Sequence of chain 1.A:
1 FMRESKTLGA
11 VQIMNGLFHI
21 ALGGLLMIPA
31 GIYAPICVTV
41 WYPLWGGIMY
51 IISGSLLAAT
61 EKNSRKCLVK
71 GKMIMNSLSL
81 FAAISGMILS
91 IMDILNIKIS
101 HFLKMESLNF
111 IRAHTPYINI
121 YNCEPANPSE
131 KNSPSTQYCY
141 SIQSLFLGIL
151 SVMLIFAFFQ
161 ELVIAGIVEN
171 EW

Sequence of chain 1.B:
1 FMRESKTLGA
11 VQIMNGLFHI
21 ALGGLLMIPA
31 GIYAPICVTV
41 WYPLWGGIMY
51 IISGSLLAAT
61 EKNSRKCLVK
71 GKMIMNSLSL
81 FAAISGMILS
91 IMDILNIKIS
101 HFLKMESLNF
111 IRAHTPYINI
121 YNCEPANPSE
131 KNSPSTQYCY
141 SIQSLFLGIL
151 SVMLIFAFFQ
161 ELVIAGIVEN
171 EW

Binding-site contacts:
Ligand atom CBG contacts residue PHE159 of chain 1.A at 3.8 Å (hydrophobic).
Ligand atom CAX contacts residue GLU4 of chain 1.A at 3.3 Å.
Ligand atom CAR contacts residue GLU4 of chain 1.A at 4.1 Å.
Ligand atom CAC contacts residue LEU17 of chain 1.B at 1.5 Å (hydrophobic).
Ligand atom CAP contacts residue PHE159 of chain 1.A at 3.7 Å (hydrophobic).
Ligand atom OAG contacts residue PHE1 of chain 1.A at 3.3 Å.
Ligand atom CAB contacts residue ILE155 of chain 1.A at 3.6 Å (hydrophobic).
Ligand atom CAD contacts residue Y011 of chain 1.T at 4.0 Å.
Ligand atom CBI contacts residue ILE13 of chain 1.B at 4.3 Å (hydrophobic).
Ligand atom CAY contacts residue GLU4 of chain 1.A at 2.9 Å.
Ligand atom OAG contacts residue GLU4 of chain 1.A at 2.8 Å (salt-bridge).
Ligand atom CAV contacts residue Y011 of chain 1.T at 4.2 Å.
Ligand atom CBB contacts residue LEU17 of chain 1.B at 2.6 Å (hydrophobic).
Ligand atom OAH contacts residue LYS6 of chain 1.B at 3.7 Å.
Ligand atom OAH contacts residue GLU4 of chain 1.A at 2.9 Å (salt-bridge).
Ligand atom CAB contacts residue PHE159 of chain 1.A at 4.1 Å (hydrophobic).
Ligand atom CAE contacts residue Y011 of chain 1.T at 4.1 Å.
Ligand atom OAF contacts residue GLU4 of chain 1.A at 4.3 Å.
Ligand atom CAC contacts residue MET14 of chain 1.B at 3.8 Å (hydrophobic).
Ligand atom CBE contacts residue LEU17 of chain 1.B at 3.9 Å (hydrophobic).
Ligand atom CBI contacts residue PHE159 of chain 1.A at 4.2 Å (hydrophobic).
Ligand atom CAE contacts residue ILE13 of chain 1.B at 3.8 Å (hydrophobic).
Ligand atom CAJ contacts residue LEU17 of chain 1.B at 3.4 Å (hydrophobic).
Ligand atom CAM contacts residue Y011 of chain 1.T at 4.3 Å.
Ligand atom CAU contacts residue ILE13 of chain 1.B at 3.6 Å (hydrophobic).
Ligand atom CAL contacts residue GLU4 of chain 1.A at 3.2 Å.
Ligand atom CAM contacts residue GLU4 of chain 1.A at 3.4 Å.
Ligand atom CAQ contacts residue PHE159 of chain 1.A at 4.0 Å (hydrophobic).
Ligand atom CAS contacts residue ILE13 of chain 1.B at 3.7 Å (hydrophobic).
Ligand atom CBA contacts residue PHE159 of chain 1.A at 4.1 Å (hydrophobic).
Ligand atom CBC contacts residue GLU4 of chain 1.A at 3.3 Å.
Ligand atom CAJ contacts residue PHE159 of chain 1.A at 4.1 Å (hydrophobic).
Ligand atom CAO contacts residue LEU17 of chain 1.B at 3.0 Å (hydrophobic).
Ligand atom OAW contacts residue GLU4 of chain 1.A at 2.9 Å (salt-bridge).
Ligand atom CAB contacts residue PHE156 of chain 1.A at 4.2 Å (hydrophobic).
Ligand atom OAW contacts residue ALA58 of chain 1.B at 4.1 Å.
Ligand atom OAH contacts residue ALA59 of chain 1.B at 3.7 Å.
Ligand atom CAA contacts residue ILE155 of chain 1.A at 3.5 Å (hydrophobic).
Ligand atom CBA contacts residue ILE155 of chain 1.A at 4.2 Å (hydrophobic).
Ligand atom CBE contacts residue PHE159 of chain 1.A at 3.4 Å (hydrophobic).

This small molecule binds to this protein.
Small molecule (SMILES): CC(C)CCC[C@@H](C)[C@H]1CC[C@H]2[C@@H]3CC=C4C[C@@H](OC(=O)CCC(=O)O)CC[C@]4(C)[C@H]3CC[C@]12C